This small molecule binds to this protein.
Small molecule (SMILES): OC[C@H]1O[C@@H](O[C@H]2[C@H](O)[C@@H](CO)OC[C@@H]2O)[C@H](O)[C@@H](O)[C@@H]1O

Sequence of chain 1.B:
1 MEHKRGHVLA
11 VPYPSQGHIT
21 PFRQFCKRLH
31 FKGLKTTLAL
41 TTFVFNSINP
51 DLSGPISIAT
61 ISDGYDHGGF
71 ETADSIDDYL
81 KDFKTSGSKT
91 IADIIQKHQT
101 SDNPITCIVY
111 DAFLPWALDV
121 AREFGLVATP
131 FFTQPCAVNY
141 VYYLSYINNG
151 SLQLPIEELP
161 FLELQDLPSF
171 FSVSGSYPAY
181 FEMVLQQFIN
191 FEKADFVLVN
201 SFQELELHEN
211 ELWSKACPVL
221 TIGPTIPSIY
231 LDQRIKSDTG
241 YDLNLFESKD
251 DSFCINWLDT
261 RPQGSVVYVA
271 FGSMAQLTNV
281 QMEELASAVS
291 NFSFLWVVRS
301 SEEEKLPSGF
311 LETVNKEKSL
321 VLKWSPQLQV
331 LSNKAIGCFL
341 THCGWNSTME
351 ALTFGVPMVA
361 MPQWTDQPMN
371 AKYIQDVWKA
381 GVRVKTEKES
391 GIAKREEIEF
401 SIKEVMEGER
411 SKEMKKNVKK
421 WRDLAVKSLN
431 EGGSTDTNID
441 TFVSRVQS

Binding-site contacts:
Ligand atom O6 contacts residue SER273 of chain 1.B at 3.0 Å (h-bond).
Ligand atom O4 contacts residue MET274 of chain 1.B at 4.0 Å.
Ligand atom O5 contacts residue PHE70 of chain 1.B at 3.5 Å.
Ligand atom C4 contacts residue PHE70 of chain 1.B at 3.7 Å (hydrophobic).
Ligand atom O6 contacts residue MET274 of chain 1.B at 3.7 Å.
Ligand atom O2 contacts residue TYR180 of chain 1.B at 2.8 Å (h-bond).
Ligand atom O6 contacts residue PHE70 of chain 1.B at 3.7 Å.
Ligand atom C1 contacts residue TYR13 of chain 1.B at 4.0 Å (hydrophobic).
Ligand atom O3 contacts residue LEU245 of chain 1.B at 3.9 Å.
Ligand atom O3 contacts residue PHE70 of chain 1.B at 3.6 Å.
Ligand atom C1 contacts residue PHE70 of chain 1.B at 4.0 Å (hydrophobic).
Ligand atom O3 contacts residue SER15 of chain 1.B at 3.7 Å.
Ligand atom C5 contacts residue MET274 of chain 1.B at 4.2 Å (hydrophobic).
Ligand atom C3 contacts residue SER15 of chain 1.B at 3.9 Å.
Ligand atom C3 contacts residue MET274 of chain 1.B at 4.0 Å (hydrophobic).
Ligand atom C6 contacts residue PHE246 of chain 1.B at 4.2 Å (hydrophobic).
Ligand atom O4 contacts residue PHE246 of chain 1.B at 4.1 Å.
Ligand atom C3 contacts residue PHE70 of chain 1.B at 4.2 Å (hydrophobic).
Ligand atom C2 contacts residue TYR180 of chain 1.B at 2.5 Å (hydrophobic).
Ligand atom C3 contacts residue PRO14 of chain 1.B at 3.5 Å (hydrophobic).
Ligand atom C6 contacts residue BGC1 of chain 1.I at 3.2 Å.
Ligand atom C1 contacts residue TYR180 of chain 1.B at 1.4 Å (hydrophobic).
Ligand atom O5 contacts residue TYR180 of chain 1.B at 2.4 Å (h-bond).
Ligand atom C2 contacts residue PHE70 of chain 1.B at 3.6 Å (hydrophobic).
Ligand atom O2 contacts residue PRO14 of chain 1.B at 3.4 Å (h-bond).
Ligand atom C2 contacts residue PRO14 of chain 1.B at 4.0 Å (hydrophobic).
Ligand atom O2 contacts residue TYR13 of chain 1.B at 2.9 Å (h-bond).
Ligand atom C6 contacts residue SER273 of chain 1.B at 3.6 Å.
Ligand atom O3 contacts residue PRO14 of chain 1.B at 2.6 Å (h-bond).
Ligand atom O6 contacts residue BGC1 of chain 1.I at 3.9 Å.
Ligand atom O4 contacts residue LEU245 of chain 1.B at 3.6 Å.
Ligand atom O5 contacts residue ILE76 of chain 1.B at 4.0 Å.
Ligand atom O2 contacts residue SER15 of chain 1.B at 4.0 Å.
Ligand atom C4 contacts residue TYR180 of chain 1.B at 4.2 Å (hydrophobic).
Ligand atom C5 contacts residue TYR180 of chain 1.B at 3.6 Å (hydrophobic).
Ligand atom C3 contacts residue TYR180 of chain 1.B at 3.8 Å (hydrophobic).
Ligand atom C1 contacts residue MET274 of chain 1.B at 4.1 Å (hydrophobic).
Ligand atom C2 contacts residue TYR13 of chain 1.B at 3.8 Å (hydrophobic).
Ligand atom C5 contacts residue SER273 of chain 1.B at 4.0 Å.
Ligand atom O5 contacts residue MET274 of chain 1.B at 4.2 Å.